Sequence of chain 1.A:
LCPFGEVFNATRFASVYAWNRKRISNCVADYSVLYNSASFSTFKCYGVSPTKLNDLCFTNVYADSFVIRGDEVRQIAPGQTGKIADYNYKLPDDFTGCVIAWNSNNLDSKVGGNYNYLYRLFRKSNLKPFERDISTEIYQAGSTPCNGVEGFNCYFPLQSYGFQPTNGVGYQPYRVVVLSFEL

Binding-site contacts:
Ligand atom C5 contacts residue ASN15 of chain 1.A at 3.7 Å.
Ligand atom O7 contacts residue ASN15 of chain 1.A at 3.6 Å (h-bond).
Ligand atom C8 contacts residue GLY11 of chain 1.A at 3.8 Å.
Ligand atom O7 contacts residue SER43 of chain 1.A at 3.9 Å.
Ligand atom C7 contacts residue GLY11 of chain 1.A at 3.8 Å.
Ligand atom O7 contacts residue GLY11 of chain 1.A at 3.4 Å.
Ligand atom C1 contacts residue ASN15 of chain 1.A at 1.4 Å.
Ligand atom C8 contacts residue PHE10 of chain 1.A at 3.7 Å (hydrophobic).
Ligand atom N2 contacts residue ASN15 of chain 1.A at 3.0 Å (h-bond).
Ligand atom C8 contacts residue PHE14 of chain 1.A at 4.1 Å (hydrophobic).
Ligand atom C2 contacts residue ASN15 of chain 1.A at 2.5 Å.
Ligand atom O5 contacts residue ASN15 of chain 1.A at 2.4 Å (h-bond).
Ligand atom C4 contacts residue ASN15 of chain 1.A at 4.2 Å.
Ligand atom C3 contacts residue ASN15 of chain 1.A at 3.8 Å.
Ligand atom C8 contacts residue LEU40 of chain 1.A at 4.3 Å (hydrophobic).
Ligand atom C7 contacts residue ASN15 of chain 1.A at 3.5 Å.

A small-molecule ligand and the protein it binds are described below.
Small molecule (SMILES): CC(=O)N[C@H]1[C@H](O[C@H]2[C@H](O)[C@@H](NC(C)=O)CO[C@@H]2CO)O[C@H](CO)[C@@H](O)[C@@H]1O